A protein and the small-molecule ligand that binds it are described below.
Small molecule (SMILES): CC(=O)N[C@@H]1[C@@H](O)[C@H](O)[C@@H](CO)O[C@H]1O

Sequence of chain 21.E:
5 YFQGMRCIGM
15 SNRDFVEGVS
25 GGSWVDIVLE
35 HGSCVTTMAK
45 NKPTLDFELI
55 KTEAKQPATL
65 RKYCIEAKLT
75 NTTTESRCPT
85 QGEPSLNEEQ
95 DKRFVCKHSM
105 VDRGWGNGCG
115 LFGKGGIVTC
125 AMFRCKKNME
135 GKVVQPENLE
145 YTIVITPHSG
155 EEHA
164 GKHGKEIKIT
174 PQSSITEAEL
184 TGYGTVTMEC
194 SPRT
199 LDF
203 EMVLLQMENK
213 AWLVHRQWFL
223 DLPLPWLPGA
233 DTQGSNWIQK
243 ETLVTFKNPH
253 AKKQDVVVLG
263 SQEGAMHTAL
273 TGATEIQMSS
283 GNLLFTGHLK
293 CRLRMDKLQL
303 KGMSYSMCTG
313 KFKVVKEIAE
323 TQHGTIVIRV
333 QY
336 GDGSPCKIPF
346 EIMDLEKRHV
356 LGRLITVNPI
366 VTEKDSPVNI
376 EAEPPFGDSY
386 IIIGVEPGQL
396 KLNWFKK

Sequence of chain 21.F:
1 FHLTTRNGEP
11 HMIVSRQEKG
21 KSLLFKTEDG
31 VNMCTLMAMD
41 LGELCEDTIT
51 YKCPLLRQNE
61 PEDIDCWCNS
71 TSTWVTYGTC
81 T

Binding-site contacts:
Ligand atom N2 contacts residue ASN75 of chain 21.E at 3.0 Å (h-bond).
Ligand atom C7 contacts residue ASN75 of chain 21.E at 2.8 Å.
Ligand atom C2 contacts residue ASN75 of chain 21.E at 2.6 Å.
Ligand atom C3 contacts residue ASN75 of chain 21.E at 3.5 Å.
Ligand atom C5 contacts residue ASN75 of chain 21.E at 3.2 Å.
Ligand atom C4 contacts residue NAG1 of chain 21.Z at 2.9 Å.
Ligand atom O6 contacts residue CYS45 of chain 21.F at 3.4 Å (h-bond).
Ligand atom O5 contacts residue THR48 of chain 21.F at 4.0 Å.
Ligand atom O6 contacts residue ASN75 of chain 21.E at 3.8 Å.
Ligand atom O3 contacts residue NAG1 of chain 21.Z at 2.4 Å (h-bond).
Ligand atom C5 contacts residue NAG1 of chain 21.Z at 3.7 Å.
Ligand atom C6 contacts residue NAG1 of chain 21.Z at 3.4 Å.
Ligand atom C2 contacts residue NAG1 of chain 21.Z at 4.1 Å.
Ligand atom O4 contacts residue NAG1 of chain 21.Z at 1.6 Å.
Ligand atom O5 contacts residue ASN75 of chain 21.E at 2.1 Å (h-bond).
Ligand atom C8 contacts residue ASN75 of chain 21.E at 3.0 Å.
Ligand atom C8 contacts residue MET126 of chain 21.E at 3.7 Å (hydrophobic).
Ligand atom O7 contacts residue ASN75 of chain 21.E at 3.2 Å (h-bond).
Ligand atom C6 contacts residue ASN75 of chain 21.E at 3.8 Å.
Ligand atom C8 contacts residue PHE98 of chain 21.E at 3.6 Å (hydrophobic).
Ligand atom O6 contacts residue NAG1 of chain 21.Z at 4.1 Å.
Ligand atom C6 contacts residue CYS45 of chain 21.F at 4.4 Å (hydrophobic).
Ligand atom C4 contacts residue ASN75 of chain 21.E at 4.0 Å.
Ligand atom O6 contacts residue THR48 of chain 21.F at 4.0 Å.
Ligand atom O6 contacts residue GLU46 of chain 21.F at 3.8 Å.
Ligand atom C1 contacts residue ASN75 of chain 21.E at 1.3 Å.
Ligand atom C3 contacts residue NAG1 of chain 21.Z at 3.3 Å.
Ligand atom C6 contacts residue THR48 of chain 21.F at 4.4 Å.
Ligand atom O7 contacts residue MET126 of chain 21.E at 3.1 Å.
Ligand atom C7 contacts residue MET126 of chain 21.E at 3.8 Å (hydrophobic).